Binding-site contacts:
Ligand atom O5 contacts residue TRP285 of chain 1.JA at 3.2 Å.
Ligand atom O2 contacts residue VAL255 of chain 1.IA at 4.4 Å.
Ligand atom O2 contacts residue TRP285 of chain 1.JA at 4.3 Å.
Ligand atom C5 contacts residue TRP285 of chain 1.JA at 3.4 Å (hydrophobic).
Ligand atom O1 contacts residue TRP285 of chain 1.JA at 3.6 Å.
Ligand atom C2 contacts residue ASN252 of chain 1.IA at 4.2 Å.
Ligand atom C3 contacts residue TRP285 of chain 1.JA at 3.5 Å (hydrophobic).
Ligand atom C1 contacts residue TRP285 of chain 1.JA at 3.9 Å (hydrophobic).
Ligand atom O3 contacts residue TRP285 of chain 1.JA at 3.2 Å.
Ligand atom O1 contacts residue ALA254 of chain 1.IA at 3.8 Å.
Ligand atom C1 contacts residue ASN252 of chain 1.IA at 4.0 Å.
Ligand atom O1 contacts residue ASN252 of chain 1.IA at 3.2 Å (h-bond).
Ligand atom O5 contacts residue ASP53 of chain 1.JA at 4.1 Å.
Ligand atom O6 contacts residue TRP285 of chain 1.JA at 3.6 Å (h-bond).
Ligand atom O1 contacts residue VAL255 of chain 1.IA at 3.3 Å.
Ligand atom C6 contacts residue ASP53 of chain 1.JA at 3.6 Å.
Ligand atom C2 contacts residue TRP285 of chain 1.JA at 3.4 Å (hydrophobic).
Ligand atom C4 contacts residue TRP285 of chain 1.JA at 2.8 Å (hydrophobic).
Ligand atom O4 contacts residue TRP285 of chain 1.JA at 1.4 Å.
Ligand atom C6 contacts residue TRP285 of chain 1.JA at 3.2 Å (hydrophobic).
Ligand atom O2 contacts residue ASN252 of chain 1.IA at 3.3 Å (h-bond).

Sequence of chain 1.IA:
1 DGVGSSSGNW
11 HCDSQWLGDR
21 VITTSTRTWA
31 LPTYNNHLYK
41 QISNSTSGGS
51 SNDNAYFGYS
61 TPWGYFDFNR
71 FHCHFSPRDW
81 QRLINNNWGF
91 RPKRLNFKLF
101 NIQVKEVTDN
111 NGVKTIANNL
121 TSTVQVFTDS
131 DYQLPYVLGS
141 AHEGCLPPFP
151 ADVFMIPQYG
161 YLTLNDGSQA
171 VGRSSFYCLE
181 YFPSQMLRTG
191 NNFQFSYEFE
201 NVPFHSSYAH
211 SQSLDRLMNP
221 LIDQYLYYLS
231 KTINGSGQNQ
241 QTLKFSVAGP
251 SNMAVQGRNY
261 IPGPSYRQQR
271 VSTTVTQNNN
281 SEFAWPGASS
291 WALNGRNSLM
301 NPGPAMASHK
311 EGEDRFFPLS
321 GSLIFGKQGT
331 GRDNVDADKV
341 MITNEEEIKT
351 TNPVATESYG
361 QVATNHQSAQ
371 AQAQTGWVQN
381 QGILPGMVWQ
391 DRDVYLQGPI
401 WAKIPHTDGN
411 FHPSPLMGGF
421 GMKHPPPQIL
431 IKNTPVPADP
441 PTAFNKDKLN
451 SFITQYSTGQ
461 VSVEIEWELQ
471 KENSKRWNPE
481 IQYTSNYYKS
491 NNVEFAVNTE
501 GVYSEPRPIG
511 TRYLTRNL

Sequence of chain 1.JA:
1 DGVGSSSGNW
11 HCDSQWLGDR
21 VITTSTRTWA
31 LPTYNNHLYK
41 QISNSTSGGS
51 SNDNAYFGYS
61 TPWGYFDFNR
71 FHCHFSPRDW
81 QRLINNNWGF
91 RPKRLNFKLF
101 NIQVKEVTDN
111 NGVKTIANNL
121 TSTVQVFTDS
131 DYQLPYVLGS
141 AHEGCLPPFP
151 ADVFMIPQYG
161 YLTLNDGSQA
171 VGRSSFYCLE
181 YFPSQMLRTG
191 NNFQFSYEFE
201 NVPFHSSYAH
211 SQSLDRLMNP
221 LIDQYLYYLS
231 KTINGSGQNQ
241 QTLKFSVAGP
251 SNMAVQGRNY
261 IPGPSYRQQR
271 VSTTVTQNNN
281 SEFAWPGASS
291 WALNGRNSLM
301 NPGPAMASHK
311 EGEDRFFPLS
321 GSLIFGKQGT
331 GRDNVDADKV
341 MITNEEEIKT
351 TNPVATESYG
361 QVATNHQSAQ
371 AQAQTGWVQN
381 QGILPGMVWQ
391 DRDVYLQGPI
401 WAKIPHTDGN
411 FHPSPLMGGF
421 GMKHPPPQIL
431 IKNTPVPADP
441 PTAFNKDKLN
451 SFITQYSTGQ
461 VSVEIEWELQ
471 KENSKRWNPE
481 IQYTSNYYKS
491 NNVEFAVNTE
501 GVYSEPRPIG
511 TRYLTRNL

This small molecule binds to this protein.
Small molecule (SMILES): OC[C@H]1O[C@@H](O)[C@H](O)[C@@H](O)[C@H]1O